The protein below binds the small molecule below.
Small molecule (SMILES): CC(=O)N[C@H]1[C@H](O[C@H]2[C@H](O)[C@@H](NC(C)=O)CO[C@@H]2CO)O[C@H](CO)[C@@H](O)[C@@H]1O

Sequence of chain 1.A:
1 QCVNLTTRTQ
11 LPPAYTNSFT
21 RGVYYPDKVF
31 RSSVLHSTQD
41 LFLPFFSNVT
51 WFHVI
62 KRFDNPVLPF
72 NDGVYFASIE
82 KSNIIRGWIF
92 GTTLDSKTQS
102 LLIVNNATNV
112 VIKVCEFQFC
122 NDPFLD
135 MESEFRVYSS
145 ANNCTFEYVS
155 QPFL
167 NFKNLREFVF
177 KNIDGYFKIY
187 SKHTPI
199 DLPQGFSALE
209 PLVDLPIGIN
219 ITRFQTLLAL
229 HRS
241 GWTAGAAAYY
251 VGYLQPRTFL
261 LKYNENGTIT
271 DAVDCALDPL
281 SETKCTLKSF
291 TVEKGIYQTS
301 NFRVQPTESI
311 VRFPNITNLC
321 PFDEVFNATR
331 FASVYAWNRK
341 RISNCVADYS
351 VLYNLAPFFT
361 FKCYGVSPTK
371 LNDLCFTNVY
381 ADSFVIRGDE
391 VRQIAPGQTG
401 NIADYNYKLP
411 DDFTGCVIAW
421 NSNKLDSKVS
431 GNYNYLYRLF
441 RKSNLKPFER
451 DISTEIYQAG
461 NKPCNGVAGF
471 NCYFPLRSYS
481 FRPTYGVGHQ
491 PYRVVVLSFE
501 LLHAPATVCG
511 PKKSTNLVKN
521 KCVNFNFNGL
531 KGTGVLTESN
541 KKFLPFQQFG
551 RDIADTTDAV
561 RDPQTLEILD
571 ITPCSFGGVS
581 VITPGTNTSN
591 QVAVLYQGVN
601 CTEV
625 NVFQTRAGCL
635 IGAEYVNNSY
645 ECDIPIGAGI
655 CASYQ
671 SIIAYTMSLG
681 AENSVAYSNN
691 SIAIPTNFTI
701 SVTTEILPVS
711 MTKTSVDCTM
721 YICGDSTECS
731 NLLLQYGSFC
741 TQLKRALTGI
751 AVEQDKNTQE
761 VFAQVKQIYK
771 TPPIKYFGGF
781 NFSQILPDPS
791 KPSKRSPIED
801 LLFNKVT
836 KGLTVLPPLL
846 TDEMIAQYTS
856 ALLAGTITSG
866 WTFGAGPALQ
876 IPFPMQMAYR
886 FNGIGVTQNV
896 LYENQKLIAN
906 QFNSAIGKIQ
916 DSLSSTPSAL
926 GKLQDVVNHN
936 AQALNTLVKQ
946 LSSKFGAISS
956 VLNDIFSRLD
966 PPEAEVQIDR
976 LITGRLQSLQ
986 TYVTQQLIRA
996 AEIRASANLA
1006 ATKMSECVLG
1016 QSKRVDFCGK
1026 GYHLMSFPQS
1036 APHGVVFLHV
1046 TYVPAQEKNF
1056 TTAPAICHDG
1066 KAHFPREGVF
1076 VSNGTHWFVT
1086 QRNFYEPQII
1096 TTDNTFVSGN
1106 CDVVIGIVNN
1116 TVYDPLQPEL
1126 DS

Binding-site contacts:
Ligand atom O5 contacts residue ASN697 of chain 1.A at 2.4 Å (h-bond).
Ligand atom O6 contacts residue GLN906 of chain 1.A at 3.7 Å.
Ligand atom C7 contacts residue LEU902 of chain 1.A at 4.2 Å (hydrophobic).
Ligand atom O7 contacts residue LEU902 of chain 1.A at 3.5 Å.
Ligand atom C2 contacts residue ASN697 of chain 1.A at 2.5 Å.
Ligand atom C1 contacts residue ASN697 of chain 1.A at 1.4 Å.
Ligand atom O4 contacts residue LEU902 of chain 1.A at 4.0 Å.
Ligand atom C5 contacts residue ASN697 of chain 1.A at 3.7 Å.
Ligand atom C1 contacts residue GLN1051 of chain 1.A at 4.0 Å.
Ligand atom C7 contacts residue ASN697 of chain 1.A at 3.5 Å.
Ligand atom C5 contacts residue GLN906 of chain 1.A at 3.8 Å.
Ligand atom C2 contacts residue GLN1051 of chain 1.A at 4.4 Å.
Ligand atom C3 contacts residue ASN697 of chain 1.A at 3.8 Å.
Ligand atom N2 contacts residue ASN697 of chain 1.A at 2.9 Å (h-bond).
Ligand atom O7 contacts residue GLN1051 of chain 1.A at 3.8 Å.
Ligand atom C4 contacts residue ASN697 of chain 1.A at 4.2 Å.
Ligand atom O5 contacts residue GLN1051 of chain 1.A at 3.9 Å.
Ligand atom O7 contacts residue ASN697 of chain 1.A at 3.7 Å.
Ligand atom C6 contacts residue GLN906 of chain 1.A at 3.8 Å.
Ligand atom O5 contacts residue GLN906 of chain 1.A at 4.3 Å.
Ligand atom C5 contacts residue LEU902 of chain 1.A at 4.4 Å (hydrophobic).